Binding-site contacts:
Ligand atom C5 contacts residue ASN771 of chain 1.D at 3.7 Å.
Ligand atom N2 contacts residue ASN771 of chain 1.D at 2.8 Å (h-bond).
Ligand atom O7 contacts residue TRP768 of chain 1.D at 3.6 Å.
Ligand atom C7 contacts residue TRP768 of chain 1.D at 3.9 Å (hydrophobic).
Ligand atom C8 contacts residue ASN771 of chain 1.D at 4.0 Å.
Ligand atom C8 contacts residue TRP768 of chain 1.D at 3.6 Å (hydrophobic).
Ligand atom C7 contacts residue ASN771 of chain 1.D at 3.8 Å.
Ligand atom C1 contacts residue ASN771 of chain 1.D at 1.4 Å.
Ligand atom O7 contacts residue ASN771 of chain 1.D at 4.4 Å.
Ligand atom O5 contacts residue ASN771 of chain 1.D at 2.4 Å (h-bond).
Ligand atom C2 contacts residue ASN771 of chain 1.D at 2.5 Å.
Ligand atom C3 contacts residue ASN771 of chain 1.D at 3.8 Å.
Ligand atom C4 contacts residue ASN771 of chain 1.D at 4.2 Å.
Ligand atom C8 contacts residue PRO767 of chain 1.D at 4.3 Å (hydrophobic).

The small molecule below binds the protein below.
Small molecule (SMILES): CC(=O)N[C@@H]1[C@@H](O)[C@H](O)[C@@H](CO)O[C@H]1O

Sequence of chain 1.D:
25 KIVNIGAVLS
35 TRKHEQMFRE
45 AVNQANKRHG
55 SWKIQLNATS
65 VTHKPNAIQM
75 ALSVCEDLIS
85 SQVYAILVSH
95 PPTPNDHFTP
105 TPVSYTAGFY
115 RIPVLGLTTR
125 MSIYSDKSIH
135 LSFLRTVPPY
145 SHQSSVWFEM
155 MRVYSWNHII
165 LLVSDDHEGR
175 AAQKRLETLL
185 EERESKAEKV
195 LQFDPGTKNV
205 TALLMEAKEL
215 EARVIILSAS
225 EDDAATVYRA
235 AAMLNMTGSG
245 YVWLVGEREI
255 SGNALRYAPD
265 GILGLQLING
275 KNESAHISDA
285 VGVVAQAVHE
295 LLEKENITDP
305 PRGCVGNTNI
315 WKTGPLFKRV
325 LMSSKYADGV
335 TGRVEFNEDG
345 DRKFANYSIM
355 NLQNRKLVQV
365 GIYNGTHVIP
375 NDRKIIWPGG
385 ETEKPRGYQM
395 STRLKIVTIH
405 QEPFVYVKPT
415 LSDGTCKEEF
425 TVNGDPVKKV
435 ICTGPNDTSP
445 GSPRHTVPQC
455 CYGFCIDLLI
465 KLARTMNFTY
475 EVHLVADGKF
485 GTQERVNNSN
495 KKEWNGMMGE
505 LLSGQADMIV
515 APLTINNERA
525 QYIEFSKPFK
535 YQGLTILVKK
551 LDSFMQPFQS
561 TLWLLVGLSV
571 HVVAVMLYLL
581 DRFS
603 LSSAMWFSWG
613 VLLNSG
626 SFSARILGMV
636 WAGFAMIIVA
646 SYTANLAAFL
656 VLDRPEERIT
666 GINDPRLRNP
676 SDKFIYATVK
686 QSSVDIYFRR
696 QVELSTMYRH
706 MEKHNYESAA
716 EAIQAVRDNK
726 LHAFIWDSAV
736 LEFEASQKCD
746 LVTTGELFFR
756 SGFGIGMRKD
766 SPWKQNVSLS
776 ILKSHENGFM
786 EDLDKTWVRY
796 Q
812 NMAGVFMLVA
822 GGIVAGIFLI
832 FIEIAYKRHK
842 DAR